Binding-site contacts:
Ligand atom CE contacts residue GLU145 of chain 1.A at 3.5 Å.
Ligand atom CA contacts residue TRP53 of chain 1.A at 4.1 Å (hydrophobic).
Ligand atom CD contacts residue PHE162 of chain 1.A at 3.9 Å (hydrophobic).
Ligand atom CA contacts residue VAL124 of chain 1.A at 4.0 Å (hydrophobic).
Ligand atom CA contacts residue SER125 of chain 1.A at 3.2 Å.
Ligand atom NZ contacts residue TRP53 of chain 1.A at 3.9 Å.
Ligand atom CE contacts residue TYR15 of chain 1.A at 3.9 Å (hydrophobic).
Ligand atom NZ contacts residue GLU145 of chain 1.A at 3.1 Å (salt-bridge).
Ligand atom CE contacts residue TRP53 of chain 1.A at 3.7 Å (hydrophobic).
Ligand atom C contacts residue THR73 of chain 1.A at 4.0 Å.
Ligand atom NZ contacts residue LYS121 of chain 1.A at 3.8 Å.
Ligand atom C contacts residue TRP53 of chain 1.A at 3.4 Å (hydrophobic).
Ligand atom OXT contacts residue SER125 of chain 1.A at 3.8 Å.
Ligand atom CG contacts residue PHE162 of chain 1.A at 3.5 Å (hydrophobic).
Ligand atom O contacts residue VAL124 of chain 1.A at 3.4 Å.
Ligand atom C contacts residue ARG78 of chain 1.A at 3.4 Å.
Ligand atom CD contacts residue VAL124 of chain 1.A at 3.5 Å (hydrophobic).
Ligand atom C contacts residue SER125 of chain 1.A at 3.1 Å.
Ligand atom OXT contacts residue THR73 of chain 1.A at 3.0 Å (h-bond).
Ligand atom N contacts residue ASP163 of chain 1.A at 2.8 Å (salt-bridge).
Ligand atom N contacts residue TYR15 of chain 1.A at 4.1 Å.
Ligand atom CB contacts residue TRP53 of chain 1.A at 3.5 Å (hydrophobic).
Ligand atom N contacts residue GLY71 of chain 1.A at 3.2 Å (h-bond).
Ligand atom CD contacts residue TRP53 of chain 1.A at 3.7 Å (hydrophobic).
Ligand atom NZ contacts residue GLU12 of chain 1.A at 2.5 Å (salt-bridge).
Ligand atom O contacts residue SER125 of chain 1.A at 2.5 Å (h-bond).
Ligand atom OXT contacts residue TRP53 of chain 1.A at 3.1 Å.
Ligand atom OXT contacts residue MSE72 of chain 1.A at 3.7 Å.
Ligand atom N contacts residue THR73 of chain 1.A at 3.3 Å (h-bond).
Ligand atom CG contacts residue VAL124 of chain 1.A at 3.9 Å (hydrophobic).
Ligand atom CA contacts residue ASP163 of chain 1.A at 3.8 Å.
Ligand atom CE contacts residue GLU12 of chain 1.A at 4.0 Å.
Ligand atom N contacts residue SER125 of chain 1.A at 3.2 Å (h-bond).
Ligand atom CB contacts residue TYR15 of chain 1.A at 3.9 Å (hydrophobic).
Ligand atom CG contacts residue TYR15 of chain 1.A at 3.6 Å (hydrophobic).
Ligand atom CB contacts residue GLY71 of chain 1.A at 3.3 Å.
Ligand atom O contacts residue ARG78 of chain 1.A at 2.8 Å (salt-bridge).
Ligand atom OXT contacts residue ARG78 of chain 1.A at 2.5 Å (salt-bridge).
Ligand atom O contacts residue TRP53 of chain 1.A at 3.4 Å.
Ligand atom CA contacts residue GLY71 of chain 1.A at 3.8 Å.

The small molecule below binds the protein below.
Small molecule (SMILES): N[C@@H](CCCC[NH3+])C(=O)O

Sequence of chain 1.A:
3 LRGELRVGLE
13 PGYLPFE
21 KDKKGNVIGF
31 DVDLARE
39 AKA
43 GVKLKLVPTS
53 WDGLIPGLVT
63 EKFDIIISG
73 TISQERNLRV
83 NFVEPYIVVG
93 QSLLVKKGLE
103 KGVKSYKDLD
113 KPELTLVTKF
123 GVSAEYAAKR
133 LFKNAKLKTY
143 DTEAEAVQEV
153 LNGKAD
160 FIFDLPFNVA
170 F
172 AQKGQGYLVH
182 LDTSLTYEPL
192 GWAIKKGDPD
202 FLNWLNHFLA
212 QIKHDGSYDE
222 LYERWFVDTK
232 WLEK